Sequence of chain 1.A:
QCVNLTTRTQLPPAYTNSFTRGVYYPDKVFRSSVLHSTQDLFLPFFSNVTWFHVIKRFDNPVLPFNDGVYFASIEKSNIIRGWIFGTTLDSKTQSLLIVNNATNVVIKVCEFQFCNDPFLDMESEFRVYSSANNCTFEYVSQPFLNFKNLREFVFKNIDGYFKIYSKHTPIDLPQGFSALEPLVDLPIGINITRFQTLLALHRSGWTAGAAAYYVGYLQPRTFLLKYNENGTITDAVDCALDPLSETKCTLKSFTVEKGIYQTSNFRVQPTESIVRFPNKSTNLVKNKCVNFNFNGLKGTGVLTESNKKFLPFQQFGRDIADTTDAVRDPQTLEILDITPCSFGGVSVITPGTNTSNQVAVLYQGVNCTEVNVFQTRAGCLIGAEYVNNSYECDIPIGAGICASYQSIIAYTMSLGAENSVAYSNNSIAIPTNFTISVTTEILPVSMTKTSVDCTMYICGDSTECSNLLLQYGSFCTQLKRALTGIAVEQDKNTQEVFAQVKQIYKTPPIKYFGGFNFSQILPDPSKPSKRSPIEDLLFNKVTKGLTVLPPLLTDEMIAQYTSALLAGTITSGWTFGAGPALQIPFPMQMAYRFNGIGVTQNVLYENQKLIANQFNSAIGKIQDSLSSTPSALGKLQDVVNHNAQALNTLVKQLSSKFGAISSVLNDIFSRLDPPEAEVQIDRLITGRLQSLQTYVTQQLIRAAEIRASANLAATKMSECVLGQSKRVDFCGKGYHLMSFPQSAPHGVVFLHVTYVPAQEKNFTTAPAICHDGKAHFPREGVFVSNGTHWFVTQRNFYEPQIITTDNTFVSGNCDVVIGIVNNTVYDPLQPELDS

This protein binds this small molecule.
Small molecule (SMILES): CC(=O)N[C@H]1[C@H](O[C@H]2[C@H](O)[C@@H](NC(C)=O)CO[C@@H]2CO)O[C@H](CO)[C@@H](O)[C@@H]1O

Binding-site contacts:
Ligand atom C5 contacts residue ASN17 of chain 1.A at 3.7 Å.
Ligand atom N2 contacts residue ASN17 of chain 1.A at 3.1 Å (h-bond).
Ligand atom C2 contacts residue ASN17 of chain 1.A at 2.6 Å.
Ligand atom C1 contacts residue ASN17 of chain 1.A at 1.5 Å.
Ligand atom C7 contacts residue ASN17 of chain 1.A at 3.3 Å.
Ligand atom C3 contacts residue ASN17 of chain 1.A at 3.9 Å.
Ligand atom O7 contacts residue ASN17 of chain 1.A at 3.4 Å (h-bond).
Ligand atom C1 contacts residue ASN135 of chain 1.A at 4.2 Å.
Ligand atom C6 contacts residue ASN135 of chain 1.A at 4.0 Å.
Ligand atom C4 contacts residue ASN17 of chain 1.A at 4.3 Å.
Ligand atom O5 contacts residue ASN135 of chain 1.A at 4.0 Å.
Ligand atom N2 contacts residue CYS15 of chain 1.A at 4.4 Å.
Ligand atom O5 contacts residue ASN17 of chain 1.A at 2.4 Å (h-bond).
Ligand atom C8 contacts residue CYS15 of chain 1.A at 3.4 Å (hydrophobic).
Ligand atom C8 contacts residue ASN17 of chain 1.A at 4.1 Å.
Ligand atom C5 contacts residue ASN135 of chain 1.A at 3.7 Å.